This small molecule binds to this protein.
Small molecule (SMILES): O=P([O-])([O-])OCC(O)CO

Sequence of chain 1.C:
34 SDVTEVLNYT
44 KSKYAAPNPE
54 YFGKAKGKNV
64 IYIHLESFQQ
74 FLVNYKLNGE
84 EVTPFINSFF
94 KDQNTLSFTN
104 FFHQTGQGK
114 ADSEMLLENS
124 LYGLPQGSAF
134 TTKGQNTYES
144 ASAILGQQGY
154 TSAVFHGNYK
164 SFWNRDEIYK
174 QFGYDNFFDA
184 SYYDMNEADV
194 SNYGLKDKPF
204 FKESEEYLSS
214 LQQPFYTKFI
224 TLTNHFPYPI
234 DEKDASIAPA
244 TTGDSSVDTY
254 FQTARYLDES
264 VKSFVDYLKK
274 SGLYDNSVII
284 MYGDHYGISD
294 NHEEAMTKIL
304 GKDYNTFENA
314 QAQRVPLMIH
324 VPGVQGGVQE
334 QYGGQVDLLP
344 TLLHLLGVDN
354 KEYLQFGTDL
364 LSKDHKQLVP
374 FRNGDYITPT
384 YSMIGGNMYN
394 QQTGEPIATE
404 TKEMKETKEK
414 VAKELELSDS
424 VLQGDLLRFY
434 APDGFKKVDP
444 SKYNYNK

Binding-site contacts:
Ligand atom P1 contacts residue HIS295 of chain 1.C at 4.1 Å.
Ligand atom O2 contacts residue LYS112 of chain 1.C at 4.0 Å.
Ligand atom O3 contacts residue PHE229 of chain 1.C at 3.9 Å.
Ligand atom P1 contacts residue ASN294 of chain 1.C at 4.1 Å.
Ligand atom O9 contacts residue ASN294 of chain 1.C at 2.7 Å (h-bond).
Ligand atom O8 contacts residue PHE229 of chain 1.C at 4.5 Å.
Ligand atom O9 contacts residue HIS295 of chain 1.C at 4.4 Å.
Ligand atom O4 contacts residue SER292 of chain 1.C at 3.5 Å (h-bond).
Ligand atom C2 contacts residue TYR289 of chain 1.C at 3.5 Å (hydrophobic).
Ligand atom C2 contacts residue LYS112 of chain 1.C at 3.9 Å.
Ligand atom O9 contacts residue SER292 of chain 1.C at 2.5 Å (h-bond).
Ligand atom C4 contacts residue PHE229 of chain 1.C at 4.0 Å (hydrophobic).
Ligand atom O2 contacts residue SER292 of chain 1.C at 4.0 Å.
Ligand atom P1 contacts residue SER292 of chain 1.C at 3.3 Å.
Ligand atom C2 contacts residue SER292 of chain 1.C at 4.4 Å.
Ligand atom O2 contacts residue TYR289 of chain 1.C at 2.7 Å (h-bond).
Ligand atom O10 contacts residue SER292 of chain 1.C at 3.3 Å (h-bond).
Ligand atom O10 contacts residue PHE229 of chain 1.C at 3.7 Å.
Ligand atom O10 contacts residue HIS295 of chain 1.C at 2.8 Å (h-bond).
Ligand atom O3 contacts residue LYS112 of chain 1.C at 4.4 Å.